Sequence of chain 4.A:
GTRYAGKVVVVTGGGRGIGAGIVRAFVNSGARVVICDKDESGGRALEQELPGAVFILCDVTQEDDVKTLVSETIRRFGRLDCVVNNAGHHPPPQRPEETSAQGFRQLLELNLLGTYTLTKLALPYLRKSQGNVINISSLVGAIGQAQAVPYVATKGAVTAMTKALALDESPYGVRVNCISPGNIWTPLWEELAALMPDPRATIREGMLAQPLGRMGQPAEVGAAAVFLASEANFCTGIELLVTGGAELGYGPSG

A protein and the small-molecule ligand that binds it are described below.
Small molecule (SMILES): OC[C@H]1O[C@@H](O)[C@H](O)[C@@H](O)[C@@H]1O

Binding-site contacts:
Ligand atom C4 contacts residue TRP190 of chain 4.A at 4.1 Å (hydrophobic).
Ligand atom C5 contacts residue THR191 of chain 4.A at 4.0 Å.
Ligand atom C6 contacts residue PRO192 of chain 4.A at 4.0 Å (hydrophobic).
Ligand atom C1 contacts residue PRO192 of chain 4.A at 4.1 Å (hydrophobic).
Ligand atom C6 contacts residue TRP190 of chain 4.A at 3.2 Å (hydrophobic).
Ligand atom O1 contacts residue GLY22 of chain 4.A at 3.4 Å.
Ligand atom O6 contacts residue PRO192 of chain 4.A at 3.7 Å.
Ligand atom O1 contacts residue TRP190 of chain 4.A at 3.9 Å.
Ligand atom O1 contacts residue PRO223 of chain 4.A at 3.6 Å.
Ligand atom O4 contacts residue TRP190 of chain 4.A at 3.4 Å (h-bond).
Ligand atom C5 contacts residue TRP190 of chain 4.A at 3.5 Å (hydrophobic).
Ligand atom C5 contacts residue PRO192 of chain 4.A at 4.4 Å (hydrophobic).
Ligand atom O2 contacts residue PRO223 of chain 4.A at 4.3 Å.
Ligand atom C1 contacts residue THR191 of chain 4.A at 3.9 Å.
Ligand atom O6 contacts residue THR191 of chain 4.A at 3.7 Å.
Ligand atom O6 contacts residue TRP190 of chain 4.A at 4.4 Å.
Ligand atom C1 contacts residue PRO223 of chain 4.A at 4.1 Å (hydrophobic).
Ligand atom O6 contacts residue GLU195 of chain 4.A at 2.7 Å (salt-bridge).
Ligand atom C1 contacts residue TRP190 of chain 4.A at 3.4 Å (hydrophobic).
Ligand atom O5 contacts residue TRP190 of chain 4.A at 3.6 Å.
Ligand atom O5 contacts residue PRO192 of chain 4.A at 3.4 Å.
Ligand atom C6 contacts residue GLU195 of chain 4.A at 3.5 Å.
Ligand atom O5 contacts residue THR191 of chain 4.A at 3.4 Å.
Ligand atom O1 contacts residue PRO192 of chain 4.A at 3.5 Å.
Ligand atom C6 contacts residue THR191 of chain 4.A at 3.6 Å.
Ligand atom O1 contacts residue THR191 of chain 4.A at 3.9 Å.